Sequence of chain 2.C:
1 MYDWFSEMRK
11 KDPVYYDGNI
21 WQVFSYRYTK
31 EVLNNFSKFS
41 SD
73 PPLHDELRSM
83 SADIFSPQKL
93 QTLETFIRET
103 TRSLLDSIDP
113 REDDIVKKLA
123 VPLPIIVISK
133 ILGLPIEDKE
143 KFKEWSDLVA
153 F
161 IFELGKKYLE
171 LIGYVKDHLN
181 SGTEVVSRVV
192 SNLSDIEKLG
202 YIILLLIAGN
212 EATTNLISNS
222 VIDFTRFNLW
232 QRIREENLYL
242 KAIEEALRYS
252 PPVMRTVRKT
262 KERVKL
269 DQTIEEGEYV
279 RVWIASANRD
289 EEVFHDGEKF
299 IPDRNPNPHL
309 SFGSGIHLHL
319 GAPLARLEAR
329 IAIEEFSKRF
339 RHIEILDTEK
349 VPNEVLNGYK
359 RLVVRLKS

Binding-site contacts:
Ligand atom N1 contacts residue VAL254 of chain 2.C at 4.4 Å.
Ligand atom N1 contacts residue ALA213 of chain 2.C at 3.8 Å.
Ligand atom C10 contacts residue VAL254 of chain 2.C at 4.5 Å (hydrophobic).
Ligand atom C7 contacts residue LEU354 of chain 2.C at 4.3 Å (hydrophobic).
Ligand atom C5 contacts residue HEM1 of chain 2.J at 4.0 Å.
Ligand atom N3 contacts residue HIS317 of chain 2.C at 3.7 Å.
Ligand atom N3 contacts residue HEM1 of chain 2.J at 1.9 Å.
Ligand atom N3 contacts residue ALA213 of chain 2.C at 4.5 Å.
Ligand atom C9 contacts residue LEU354 of chain 2.C at 3.9 Å (hydrophobic).
Ligand atom C4 contacts residue VAL254 of chain 2.C at 4.1 Å (hydrophobic).
Ligand atom C6 contacts residue VAL254 of chain 2.C at 4.2 Å (hydrophobic).
Ligand atom C5 contacts residue VAL254 of chain 2.C at 4.0 Å (hydrophobic).
Ligand atom C11 contacts residue VAL254 of chain 2.C at 3.9 Å (hydrophobic).
Ligand atom N1 contacts residue HEM1 of chain 2.J at 4.0 Å.
Ligand atom C8 contacts residue LEU354 of chain 2.C at 4.0 Å (hydrophobic).
Ligand atom C4 contacts residue HEM1 of chain 2.J at 2.8 Å.
Ligand atom N1 contacts residue GLY210 of chain 2.C at 4.0 Å.
Ligand atom C10 contacts residue VAL353 of chain 2.C at 4.1 Å (hydrophobic).
Ligand atom C10 contacts residue LEU354 of chain 2.C at 4.1 Å (hydrophobic).
Ligand atom C2 contacts residue ALA213 of chain 2.C at 3.5 Å (hydrophobic).
Ligand atom C2 contacts residue HEM1 of chain 2.J at 2.9 Å.
Ligand atom C11 contacts residue LEU354 of chain 2.C at 4.4 Å (hydrophobic).
Ligand atom C2 contacts residue GLY210 of chain 2.C at 3.4 Å.

This small molecule binds to this protein.
Small molecule (SMILES): c1ccc(-c2cnc[nH]2)cc1